Binding-site contacts:
Ligand atom C10 contacts residue GLY168 of chain 1.H at 3.7 Å.
Ligand atom N22 contacts residue THR1 of chain 1.H at 3.7 Å.
Ligand atom C9 contacts residue THR1 of chain 1.H at 1.4 Å.
Ligand atom C5 contacts residue GLY45 of chain 1.H at 3.6 Å.
Ligand atom O21 contacts residue THR1 of chain 1.H at 2.4 Å (h-bond).
Ligand atom N25 contacts residue THR21 of chain 1.H at 3.3 Å (h-bond).
Ligand atom O39 contacts residue THR48 of chain 1.H at 3.8 Å.
Ligand atom C2 contacts residue SER20 of chain 1.H at 3.8 Å.
Ligand atom C27 contacts residue THR21 of chain 1.H at 3.8 Å.
Ligand atom C11 contacts residue ARG19 of chain 1.H at 3.5 Å.
Ligand atom C5 contacts residue THR52 of chain 1.H at 3.7 Å.
Ligand atom O13 contacts residue THR21 of chain 1.H at 3.6 Å.
Ligand atom O21 contacts residue GLY47 of chain 1.H at 3.1 Å (h-bond).
Ligand atom C3 contacts residue ALA49 of chain 1.H at 3.7 Å (hydrophobic).
Ligand atom C7 contacts residue THR1 of chain 1.H at 2.6 Å.
Ligand atom O13 contacts residue GLY168 of chain 1.H at 3.8 Å.
Ligand atom C23 contacts residue GLY47 of chain 1.H at 3.5 Å.
Ligand atom O49 contacts residue THR21 of chain 1.H at 3.5 Å (h-bond).
Ligand atom O13 contacts residue THR1 of chain 1.H at 3.1 Å (h-bond).
Ligand atom C24 contacts residue GLY47 of chain 1.H at 3.4 Å.
Ligand atom C4 contacts residue THR52 of chain 1.H at 3.5 Å.
Ligand atom N22 contacts residue GLY47 of chain 1.H at 2.9 Å (h-bond).
Ligand atom C11 contacts residue GLY168 of chain 1.H at 3.2 Å.
Ligand atom C2 contacts residue CYS31 of chain 1.H at 3.7 Å (hydrophobic).
Ligand atom N28 contacts residue ASP125 of chain 1.I at 3.2 Å (salt-bridge).
Ligand atom C30 contacts residue ASP125 of chain 1.I at 3.8 Å.
Ligand atom C12 contacts residue THR1 of chain 1.H at 2.5 Å.
Ligand atom C6 contacts residue THR1 of chain 1.H at 3.7 Å.
Ligand atom C7 contacts residue ALA46 of chain 1.H at 3.8 Å (hydrophobic).
Ligand atom C2 contacts residue ALA49 of chain 1.H at 3.7 Å (hydrophobic).
Ligand atom C32 contacts residue LEU126 of chain 1.I at 3.8 Å (hydrophobic).
Ligand atom C7 contacts residue GLY47 of chain 1.H at 3.6 Å.
Ligand atom C10 contacts residue THR1 of chain 1.H at 1.5 Å.
Ligand atom O49 contacts residue SER20 of chain 1.H at 3.4 Å (h-bond).
Ligand atom C7 contacts residue GLY45 of chain 1.H at 3.8 Å.
Ligand atom C35 contacts residue THR48 of chain 1.H at 3.7 Å.
Ligand atom O21 contacts residue ALA46 of chain 1.H at 3.6 Å.
Ligand atom C11 contacts residue THR1 of chain 1.H at 2.5 Å.
Ligand atom C8 contacts residue THR1 of chain 1.H at 2.4 Å.
Ligand atom O39 contacts residue ALA49 of chain 1.H at 2.8 Å (h-bond).

Sequence of chain 1.Z:
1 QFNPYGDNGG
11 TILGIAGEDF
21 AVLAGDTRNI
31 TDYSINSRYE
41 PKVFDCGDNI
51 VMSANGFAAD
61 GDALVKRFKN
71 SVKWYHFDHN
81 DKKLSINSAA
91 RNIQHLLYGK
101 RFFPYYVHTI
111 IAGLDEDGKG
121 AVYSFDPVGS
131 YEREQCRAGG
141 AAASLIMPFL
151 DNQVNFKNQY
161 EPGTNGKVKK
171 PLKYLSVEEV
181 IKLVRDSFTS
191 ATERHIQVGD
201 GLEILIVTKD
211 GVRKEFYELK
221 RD

Sequence of chain 1.H:
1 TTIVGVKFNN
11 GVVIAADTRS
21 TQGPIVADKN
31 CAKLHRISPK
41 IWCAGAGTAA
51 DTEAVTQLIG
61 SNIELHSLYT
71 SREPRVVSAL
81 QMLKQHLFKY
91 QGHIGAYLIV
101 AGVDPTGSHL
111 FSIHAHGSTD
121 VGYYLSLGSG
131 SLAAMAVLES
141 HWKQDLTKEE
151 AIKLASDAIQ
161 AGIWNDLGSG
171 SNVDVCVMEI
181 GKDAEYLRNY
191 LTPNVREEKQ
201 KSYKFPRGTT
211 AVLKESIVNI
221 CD

Sequence of chain 1.I:
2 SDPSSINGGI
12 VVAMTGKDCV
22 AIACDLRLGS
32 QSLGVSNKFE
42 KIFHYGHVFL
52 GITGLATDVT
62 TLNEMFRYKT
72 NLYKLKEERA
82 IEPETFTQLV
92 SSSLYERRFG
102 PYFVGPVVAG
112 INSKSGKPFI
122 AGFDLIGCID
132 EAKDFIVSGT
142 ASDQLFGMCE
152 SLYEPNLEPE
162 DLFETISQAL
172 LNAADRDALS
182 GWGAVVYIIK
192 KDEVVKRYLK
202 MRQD

A protein and the small-molecule ligand that binds it are described below.
Small molecule (SMILES): COc1ccc(C[C@H](NC(=O)[C@H](C)NC(=O)CN2CCOCC2)C(=O)N[C@@H](Cc2ccccc2)[C@@H](O)[C@H](C)CO)cc1